Sequence of chain 1.G:
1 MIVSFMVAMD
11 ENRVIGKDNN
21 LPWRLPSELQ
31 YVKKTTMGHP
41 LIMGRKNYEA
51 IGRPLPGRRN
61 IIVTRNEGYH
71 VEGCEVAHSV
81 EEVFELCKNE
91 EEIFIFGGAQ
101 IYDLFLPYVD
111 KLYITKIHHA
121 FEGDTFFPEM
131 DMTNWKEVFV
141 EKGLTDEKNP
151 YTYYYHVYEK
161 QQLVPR

The protein below binds the small molecule below.
Small molecule (SMILES): COc1cc(Cc2cnc(N)nc2N)cc(/C=C/C(=O)N2N=Cc3ccccc3[C@@H]2CCC(F)(F)F)c1OC

Binding-site contacts:
Ligand atom N35 contacts residue ALA8 of chain 1.G at 3.5 Å.
Ligand atom C27 contacts residue ASN20 of chain 1.G at 3.7 Å.
Ligand atom N36 contacts residue MET6 of chain 1.G at 3.4 Å (h-bond).
Ligand atom C11 contacts residue LEU55 of chain 1.G at 3.6 Å (hydrophobic).
Ligand atom C27 contacts residue LEU21 of chain 1.G at 3.5 Å (hydrophobic).
Ligand atom N33 contacts residue ALA8 of chain 1.G at 3.4 Å.
Ligand atom C34 contacts residue GLU28 of chain 1.G at 3.5 Å.
Ligand atom C07 contacts residue ARG58 of chain 1.G at 3.5 Å.
Ligand atom F17 contacts residue GLN30 of chain 1.G at 3.6 Å.
Ligand atom C15 contacts residue GLN30 of chain 1.G at 3.7 Å.
Ligand atom N35 contacts residue VAL32 of chain 1.G at 3.1 Å.
Ligand atom N35 contacts residue GLU28 of chain 1.G at 2.6 Å (salt-bridge).
Ligand atom N33 contacts residue GLU28 of chain 1.G at 2.8 Å (salt-bridge).
Ligand atom C05 contacts residue LEU55 of chain 1.G at 3.5 Å (hydrophobic).
Ligand atom C37 contacts residue MET6 of chain 1.G at 3.5 Å (hydrophobic).
Ligand atom N38 contacts residue TYR102 of chain 1.G at 3.3 Å (h-bond).
Ligand atom N38 contacts residue MET6 of chain 1.G at 2.7 Å (h-bond).
Ligand atom N38 contacts residue PHE96 of chain 1.G at 2.8 Å (h-bond).
Ligand atom C10 contacts residue ARG53 of chain 1.G at 3.5 Å.
Ligand atom C34 contacts residue VAL32 of chain 1.G at 3.3 Å (hydrophobic).
Ligand atom C34 contacts residue ALA8 of chain 1.G at 3.4 Å (hydrophobic).
Ligand atom N36 contacts residue VAL7 of chain 1.G at 3.4 Å.
Ligand atom N04 contacts residue LEU55 of chain 1.G at 3.5 Å.
Ligand atom C08 contacts residue ARG58 of chain 1.G at 3.4 Å.
Ligand atom C07 contacts residue LEU55 of chain 1.G at 3.7 Å (hydrophobic).
Ligand atom N35 contacts residue VAL7 of chain 1.G at 3.5 Å.
Ligand atom N36 contacts residue ALA8 of chain 1.G at 3.4 Å (h-bond).
Ligand atom O26 contacts residue LEU21 of chain 1.G at 3.4 Å.
Ligand atom N33 contacts residue VAL32 of chain 1.G at 3.5 Å.
Ligand atom C28 contacts residue LEU21 of chain 1.G at 3.6 Å (hydrophobic).
Ligand atom C27 contacts residue ALA50 of chain 1.G at 3.7 Å (hydrophobic).
Ligand atom C14 contacts residue LYS33 of chain 1.G at 3.7 Å.
Ligand atom C08 contacts residue PRO56 of chain 1.G at 3.5 Å (hydrophobic).
Ligand atom C07 contacts residue LYS33 of chain 1.G at 3.7 Å.
Ligand atom C09 contacts residue PRO56 of chain 1.G at 3.5 Å (hydrophobic).
Ligand atom F18 contacts residue GLN30 of chain 1.G at 2.7 Å.
Ligand atom C12 contacts residue ARG53 of chain 1.G at 3.6 Å.
Ligand atom N35 contacts residue MET6 of chain 1.G at 3.5 Å (h-bond).
Ligand atom C25 contacts residue LEU21 of chain 1.G at 3.4 Å (hydrophobic).
Ligand atom C06 contacts residue LEU55 of chain 1.G at 3.6 Å (hydrophobic).